Binding-site contacts:
Ligand atom N contacts residue GLY873 of chain 21.X at 3.8 Å.
Ligand atom C contacts residue ASN634 of chain 21.X at 3.8 Å.
Ligand atom N contacts residue ALA874 of chain 21.X at 3.8 Å.
Ligand atom CB contacts residue GLY42 of chain 21.V at 3.7 Å.
Ligand atom CB contacts residue ALA874 of chain 21.X at 3.9 Å (hydrophobic).
Ligand atom CD1 contacts residue SER21 of chain 21.V at 3.4 Å.
Ligand atom OD2 contacts residue PRO864 of chain 21.X at 3.6 Å.
Ligand atom CD1 contacts residue ARG666 of chain 21.X at 3.9 Å.
Ligand atom OD2 contacts residue GLU911 of chain 21.X at 3.4 Å (salt-bridge).
Ligand atom CA contacts residue ARG666 of chain 21.X at 3.6 Å.
Ligand atom N contacts residue ARG46 of chain 21.V at 3.9 Å.
Ligand atom CB contacts residue PHE913 of chain 21.X at 3.9 Å (hydrophobic).
Ligand atom N contacts residue SER871 of chain 21.X at 3.6 Å.
Ligand atom N contacts residue GLY42 of chain 21.V at 3.5 Å (h-bond).
Ligand atom CB contacts residue ARG666 of chain 21.X at 3.9 Å.
Ligand atom CG contacts residue GLU911 of chain 21.X at 3.5 Å.
Ligand atom O contacts residue GLY42 of chain 21.V at 3.5 Å.
Ligand atom OG contacts residue PHE45 of chain 21.V at 3.3 Å (h-bond).
Ligand atom CG2 contacts residue TYR636 of chain 21.X at 3.8 Å (hydrophobic).
Ligand atom OD1 contacts residue ARG666 of chain 21.X at 3.7 Å.
Ligand atom O contacts residue ALA874 of chain 21.X at 3.7 Å.
Ligand atom CB contacts residue GLU911 of chain 21.X at 3.6 Å.
Ligand atom CE1 contacts residue ARG46 of chain 21.V at 3.7 Å.
Ligand atom N contacts residue ARG666 of chain 21.X at 3.4 Å.
Ligand atom CG contacts residue GLY667 of chain 21.X at 3.7 Å.
Ligand atom OD1 contacts residue GLY667 of chain 21.X at 3.3 Å (h-bond).
Ligand atom N contacts residue ARG666 of chain 21.X at 3.4 Å (salt-bridge).
Ligand atom CB contacts residue ASN47 of chain 21.V at 3.7 Å.
Ligand atom CD1 contacts residue ARG46 of chain 21.V at 3.9 Å.
Ligand atom CD2 contacts residue ALA20 of chain 21.V at 3.8 Å (hydrophobic).
Ligand atom OD2 contacts residue GLY667 of chain 21.X at 3.7 Å.
Ligand atom C contacts residue ARG666 of chain 21.X at 3.7 Å.
Ligand atom O contacts residue ASN634 of chain 21.X at 3.0 Å (h-bond).
Ligand atom OD1 contacts residue ASN634 of chain 21.X at 3.2 Å (h-bond).
Ligand atom OG contacts residue ARG46 of chain 21.V at 3.2 Å.
Ligand atom CG contacts residue ASN634 of chain 21.X at 3.9 Å.
Ligand atom O contacts residue ARG46 of chain 21.V at 3.9 Å.
Ligand atom O contacts residue ASN43 of chain 21.V at 3.6 Å.
Ligand atom ND2 contacts residue THR49 of chain 21.V at 3.9 Å.
Ligand atom CD1 contacts residue ARG33 of chain 21.V at 3.8 Å.

Sequence of chain 21.X:
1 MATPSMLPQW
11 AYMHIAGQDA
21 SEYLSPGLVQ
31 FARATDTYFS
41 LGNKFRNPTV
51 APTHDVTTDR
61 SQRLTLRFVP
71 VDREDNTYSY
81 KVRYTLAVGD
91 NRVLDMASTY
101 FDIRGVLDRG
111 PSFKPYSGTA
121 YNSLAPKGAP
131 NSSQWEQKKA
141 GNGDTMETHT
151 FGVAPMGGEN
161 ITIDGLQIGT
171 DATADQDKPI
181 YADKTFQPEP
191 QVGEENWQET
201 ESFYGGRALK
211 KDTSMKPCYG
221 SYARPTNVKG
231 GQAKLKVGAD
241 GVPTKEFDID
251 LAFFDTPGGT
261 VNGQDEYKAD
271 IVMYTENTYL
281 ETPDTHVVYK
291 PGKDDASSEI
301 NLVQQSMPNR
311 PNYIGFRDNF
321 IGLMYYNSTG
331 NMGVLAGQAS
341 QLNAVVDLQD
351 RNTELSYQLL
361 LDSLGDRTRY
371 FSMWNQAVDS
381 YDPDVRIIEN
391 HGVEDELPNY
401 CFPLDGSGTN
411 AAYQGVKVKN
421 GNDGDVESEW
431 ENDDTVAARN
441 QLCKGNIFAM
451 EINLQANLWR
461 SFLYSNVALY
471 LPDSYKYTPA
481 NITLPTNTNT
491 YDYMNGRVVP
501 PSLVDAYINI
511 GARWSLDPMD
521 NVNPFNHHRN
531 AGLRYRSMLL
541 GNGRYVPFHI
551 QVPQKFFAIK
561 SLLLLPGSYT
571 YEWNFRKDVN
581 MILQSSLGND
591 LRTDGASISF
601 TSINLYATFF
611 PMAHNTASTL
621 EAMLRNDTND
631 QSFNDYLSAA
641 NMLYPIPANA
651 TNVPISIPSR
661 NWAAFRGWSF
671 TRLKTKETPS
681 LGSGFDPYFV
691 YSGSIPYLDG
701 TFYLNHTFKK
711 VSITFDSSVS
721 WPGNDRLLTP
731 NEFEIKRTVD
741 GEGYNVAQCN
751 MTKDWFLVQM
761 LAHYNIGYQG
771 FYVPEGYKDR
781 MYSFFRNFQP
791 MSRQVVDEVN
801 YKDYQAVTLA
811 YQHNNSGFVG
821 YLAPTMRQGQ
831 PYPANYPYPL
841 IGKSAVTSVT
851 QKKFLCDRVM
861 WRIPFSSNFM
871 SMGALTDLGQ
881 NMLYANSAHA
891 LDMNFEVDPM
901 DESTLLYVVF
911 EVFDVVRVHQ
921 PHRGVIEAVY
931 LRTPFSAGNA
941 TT

A small-molecule ligand and the protein it binds are described below.
Small molecule (SMILES): CC[C@H](C)[C@H](NC(=O)[C@@H](N)CC(=O)O)C(=O)N[C@@H](CC(N)=O)C(=O)N[C@@H](Cc1ccccc1)C(=O)N[C@@H](CO)C(=O)N[C@@H](CO)C(=O)N[C@H](C=O)CC(C)C

Sequence of chain 21.V:
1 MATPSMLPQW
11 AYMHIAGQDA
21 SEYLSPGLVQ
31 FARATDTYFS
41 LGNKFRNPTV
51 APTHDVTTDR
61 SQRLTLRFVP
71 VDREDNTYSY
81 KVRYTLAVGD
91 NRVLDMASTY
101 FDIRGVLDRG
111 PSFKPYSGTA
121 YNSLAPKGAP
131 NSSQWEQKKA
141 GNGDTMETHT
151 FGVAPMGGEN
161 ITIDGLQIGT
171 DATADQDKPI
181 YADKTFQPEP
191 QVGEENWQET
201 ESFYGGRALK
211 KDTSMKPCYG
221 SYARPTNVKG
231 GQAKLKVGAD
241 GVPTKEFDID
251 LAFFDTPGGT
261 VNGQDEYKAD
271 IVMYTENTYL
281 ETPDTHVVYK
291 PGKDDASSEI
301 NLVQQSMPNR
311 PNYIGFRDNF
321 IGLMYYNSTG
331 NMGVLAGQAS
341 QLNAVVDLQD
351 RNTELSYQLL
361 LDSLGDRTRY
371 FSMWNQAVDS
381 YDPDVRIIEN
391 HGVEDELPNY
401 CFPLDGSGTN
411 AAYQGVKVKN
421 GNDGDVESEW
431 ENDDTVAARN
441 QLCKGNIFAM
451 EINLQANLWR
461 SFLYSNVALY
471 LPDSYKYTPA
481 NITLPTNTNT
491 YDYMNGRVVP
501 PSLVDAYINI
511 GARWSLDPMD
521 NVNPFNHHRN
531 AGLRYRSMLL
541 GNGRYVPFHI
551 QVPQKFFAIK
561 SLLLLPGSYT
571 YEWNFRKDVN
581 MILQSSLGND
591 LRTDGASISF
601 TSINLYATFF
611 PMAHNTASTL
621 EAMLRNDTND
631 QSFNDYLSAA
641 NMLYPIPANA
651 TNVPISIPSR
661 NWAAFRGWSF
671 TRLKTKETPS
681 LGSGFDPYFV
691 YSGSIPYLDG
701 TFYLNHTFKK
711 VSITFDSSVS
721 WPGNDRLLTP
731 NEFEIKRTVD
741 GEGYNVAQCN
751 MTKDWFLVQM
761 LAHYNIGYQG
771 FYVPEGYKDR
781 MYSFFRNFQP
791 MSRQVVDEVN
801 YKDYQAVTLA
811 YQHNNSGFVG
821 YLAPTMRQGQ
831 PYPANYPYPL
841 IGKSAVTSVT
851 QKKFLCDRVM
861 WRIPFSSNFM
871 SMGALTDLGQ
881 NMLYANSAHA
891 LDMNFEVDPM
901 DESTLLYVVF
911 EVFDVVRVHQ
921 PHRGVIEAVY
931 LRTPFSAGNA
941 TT